Sequence of chain 1.A:
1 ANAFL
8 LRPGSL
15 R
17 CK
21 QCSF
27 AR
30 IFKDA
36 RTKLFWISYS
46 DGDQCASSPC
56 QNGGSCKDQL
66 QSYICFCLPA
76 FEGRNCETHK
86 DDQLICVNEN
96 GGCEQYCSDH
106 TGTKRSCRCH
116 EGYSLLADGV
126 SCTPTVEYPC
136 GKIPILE

Binding-site contacts:
Ligand atom C2 contacts residue SER52 of chain 1.A at 3.8 Å.
Ligand atom C2 contacts residue TYR68 of chain 1.A at 4.2 Å (hydrophobic).
Ligand atom C6 contacts residue SER52 of chain 1.A at 3.4 Å.
Ligand atom C6 contacts residue GLN49 of chain 1.A at 3.2 Å.
Ligand atom C5 contacts residue GLN49 of chain 1.A at 3.8 Å.
Ligand atom O6 contacts residue GLN49 of chain 1.A at 2.5 Å (h-bond).
Ligand atom C4 contacts residue SER52 of chain 1.A at 4.4 Å.
Ligand atom C4 contacts residue TYR68 of chain 1.A at 3.5 Å (hydrophobic).
Ligand atom C2 contacts residue PRO54 of chain 1.A at 3.7 Å (hydrophobic).
Ligand atom O6 contacts residue SER52 of chain 1.A at 2.7 Å (h-bond).
Ligand atom C6 contacts residue TYR68 of chain 1.A at 3.9 Å (hydrophobic).
Ligand atom C5 contacts residue PRO54 of chain 1.A at 4.2 Å (hydrophobic).
Ligand atom C3 contacts residue TYR68 of chain 1.A at 3.8 Å (hydrophobic).
Ligand atom C5 contacts residue TYR68 of chain 1.A at 3.8 Å (hydrophobic).
Ligand atom C5 contacts residue SER52 of chain 1.A at 2.9 Å.
Ligand atom O5 contacts residue SER52 of chain 1.A at 2.5 Å (h-bond).
Ligand atom O2 contacts residue PRO54 of chain 1.A at 4.4 Å.
Ligand atom C1 contacts residue PRO54 of chain 1.A at 4.3 Å (hydrophobic).
Ligand atom C1 contacts residue SER52 of chain 1.A at 2.7 Å.
Ligand atom O4 contacts residue TYR68 of chain 1.A at 4.2 Å.

The small molecule below binds the protein below.
Small molecule (SMILES): OC[C@H]1OC[C@H](O)[C@@H](O)[C@@H]1O